A small-molecule ligand and the protein it binds are described below.
Small molecule (SMILES): CC[C@H](C)[C@H](NC(=O)[C@@H]1CCCN1C(=O)[C@H](CCC(=O)O)NC(=O)[C@H](Cc1ccc(O)cc1)NC(=O)CCC(=O)O)C(=O)N1C[C@H](O)C[C@H]1C(=O)N[C@@H](CCC(=O)O)C(=O)N[C@@H](CCC(=O)O)C(=O)N[C@@H](Cc1ccc(CS(=O)(=O)O)cc1)C(=O)N[C@@H](CC1CCCCC1)C(=O)N[C@@H](CCC(N)=O)C(=O)O

Binding-site contacts:
Ligand atom CA contacts residue GLN24 of chain 2.B at 3.7 Å.
Ligand atom CG contacts residue TYR71 of chain 2.B at 3.7 Å (hydrophobic).
Ligand atom OE1 contacts residue ARG70 of chain 1.B at 3.1 Å (salt-bridge).
Ligand atom OXT contacts residue MET80 of chain 2.B at 3.1 Å (h-bond).
Ligand atom O1 contacts residue ARG68 of chain 2.B at 3.0 Å (salt-bridge).
Ligand atom O contacts residue LEU60 of chain 2.B at 3.3 Å.
Ligand atom CA contacts residue THR69 of chain 2.B at 3.8 Å.
Ligand atom OH contacts residue ARG68 of chain 2.B at 3.4 Å (salt-bridge).
Ligand atom CD2 contacts residue THR69 of chain 2.B at 3.6 Å.
Ligand atom CE2 contacts residue THR69 of chain 2.B at 3.8 Å.
Ligand atom OE1 contacts residue ARG70 of chain 2.B at 3.6 Å.
Ligand atom CD contacts residue TYR71 of chain 2.B at 3.3 Å (hydrophobic).
Ligand atom OD1 contacts residue TYR71 of chain 2.B at 3.8 Å.
Ligand atom CD2 contacts residue ARG68 of chain 2.B at 3.6 Å.
Ligand atom OE1 contacts residue TYR71 of chain 2.B at 3.5 Å (h-bond).
Ligand atom O2 contacts residue TYR71 of chain 2.B at 2.8 Å (h-bond).
Ligand atom O1 contacts residue THR69 of chain 2.B at 3.7 Å.
Ligand atom CB contacts residue THR69 of chain 2.B at 3.2 Å.
Ligand atom O contacts residue LYS21 of chain 2.B at 2.9 Å (salt-bridge).
Ligand atom O1 contacts residue LYS77 of chain 2.B at 3.8 Å.
Ligand atom N contacts residue THR69 of chain 2.B at 2.8 Å (h-bond).
Ligand atom OXT contacts residue LYS21 of chain 2.B at 3.4 Å (salt-bridge).
Ligand atom CZ contacts residue LEU26 of chain 2.B at 3.7 Å (hydrophobic).
Ligand atom N contacts residue GLN24 of chain 2.B at 3.3 Å (h-bond).
Ligand atom CG2 contacts residue GLN24 of chain 2.B at 3.6 Å.
Ligand atom S contacts residue LYS77 of chain 2.B at 3.7 Å.
Ligand atom C contacts residue THR69 of chain 2.B at 3.8 Å.
Ligand atom C1 contacts residue ARG68 of chain 2.B at 3.5 Å.
Ligand atom O1 contacts residue ILE78 of chain 2.B at 2.9 Å (h-bond).
Ligand atom CD1 contacts residue ILE78 of chain 2.B at 3.8 Å (hydrophobic).
Ligand atom CA contacts residue THR69 of chain 2.B at 3.6 Å.
Ligand atom O2 contacts residue ARG68 of chain 2.B at 3.1 Å (salt-bridge).
Ligand atom CZ contacts residue GLN24 of chain 2.B at 3.4 Å.
Ligand atom OE2 contacts residue TYR71 of chain 2.B at 3.0 Å.
Ligand atom O3 contacts residue LYS77 of chain 2.B at 2.9 Å (salt-bridge).
Ligand atom CE2 contacts residue ARG68 of chain 2.B at 3.5 Å.
Ligand atom OH contacts residue LEU26 of chain 2.B at 3.2 Å.
Ligand atom O contacts residue ASN57 of chain 2.B at 2.8 Å (h-bond).
Ligand atom C contacts residue LYS21 of chain 2.B at 3.2 Å.
Ligand atom O4 contacts residue THR69 of chain 2.B at 3.4 Å.

Sequence of chain 2.B:
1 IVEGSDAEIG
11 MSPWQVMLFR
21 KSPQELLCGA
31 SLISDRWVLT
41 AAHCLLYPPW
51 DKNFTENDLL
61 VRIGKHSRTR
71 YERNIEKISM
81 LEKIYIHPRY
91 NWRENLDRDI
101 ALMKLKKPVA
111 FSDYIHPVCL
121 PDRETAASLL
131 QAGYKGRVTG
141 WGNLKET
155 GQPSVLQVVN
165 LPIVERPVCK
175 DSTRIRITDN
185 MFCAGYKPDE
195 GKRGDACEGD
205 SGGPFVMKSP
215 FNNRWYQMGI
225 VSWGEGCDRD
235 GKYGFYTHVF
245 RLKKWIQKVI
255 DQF

Sequence of chain 1.B:
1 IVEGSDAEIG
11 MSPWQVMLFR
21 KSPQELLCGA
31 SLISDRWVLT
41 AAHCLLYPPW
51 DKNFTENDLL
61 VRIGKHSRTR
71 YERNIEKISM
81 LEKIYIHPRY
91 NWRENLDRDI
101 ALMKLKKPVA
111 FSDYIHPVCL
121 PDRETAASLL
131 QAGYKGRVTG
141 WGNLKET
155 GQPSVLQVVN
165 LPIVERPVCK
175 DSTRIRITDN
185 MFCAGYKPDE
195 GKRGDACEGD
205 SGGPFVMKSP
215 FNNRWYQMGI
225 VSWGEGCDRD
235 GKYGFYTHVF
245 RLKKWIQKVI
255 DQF